Sequence of chain 1.B:
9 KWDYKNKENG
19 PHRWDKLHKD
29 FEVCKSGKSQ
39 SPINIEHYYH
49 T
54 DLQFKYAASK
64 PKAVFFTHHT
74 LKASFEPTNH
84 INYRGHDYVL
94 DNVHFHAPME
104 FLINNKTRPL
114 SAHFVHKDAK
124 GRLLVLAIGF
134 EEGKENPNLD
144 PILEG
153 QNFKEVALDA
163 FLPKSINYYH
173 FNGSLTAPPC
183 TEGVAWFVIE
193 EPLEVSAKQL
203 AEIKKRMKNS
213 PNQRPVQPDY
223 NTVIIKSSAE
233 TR

A protein and the small-molecule ligand that binds it are described below.
Small molecule (SMILES): Cn1nc(S(N)(=O)=O)s/c1=N\S(=O)(=O)c1ccc(C(C)(C)C)cc1

Binding-site contacts:
Ligand atom SAF contacts residue HIS97 of chain 1.B at 3.6 Å.
Ligand atom CAE contacts residue LEU177 of chain 1.B at 3.3 Å (hydrophobic).
Ligand atom CAJ contacts residue ALA179 of chain 1.B at 3.6 Å (hydrophobic).
Ligand atom SAA contacts residue HIS97 of chain 1.B at 3.5 Å.
Ligand atom SAF contacts residue HIS116 of chain 1.B at 3.9 Å.
Ligand atom OAH contacts residue TRP188 of chain 1.B at 3.6 Å.
Ligand atom OAG contacts residue VAL118 of chain 1.B at 3.9 Å.
Ligand atom NAI contacts residue HIS99 of chain 1.B at 3.2 Å (h-bond).
Ligand atom SAF contacts residue ZN1 of chain 1.K at 3.1 Å.
Ligand atom NAI contacts residue HIS97 of chain 1.B at 3.3 Å (h-bond).
Ligand atom NAI contacts residue HIS116 of chain 1.B at 3.1 Å (h-bond).
Ligand atom SAL contacts residue ASN95 of chain 1.B at 4.0 Å.
Ligand atom NAD contacts residue LEU177 of chain 1.B at 3.6 Å.
Ligand atom OAG contacts residue VAL128 of chain 1.B at 3.6 Å.
Ligand atom CAW contacts residue LEU126 of chain 1.B at 4.0 Å (hydrophobic).
Ligand atom SAA contacts residue LEU177 of chain 1.B at 3.7 Å.
Ligand atom NAD contacts residue ALA179 of chain 1.B at 4.0 Å.
Ligand atom SAF contacts residue LEU177 of chain 1.B at 3.7 Å.
Ligand atom NAI contacts residue ZN1 of chain 1.K at 2.0 Å.
Ligand atom OAG contacts residue HIS116 of chain 1.B at 3.5 Å (h-bond).
Ligand atom OAH contacts residue SER176 of chain 1.B at 4.0 Å.
Ligand atom OAM contacts residue LYS75 of chain 1.B at 2.9 Å (salt-bridge).
Ligand atom NAC contacts residue LEU177 of chain 1.B at 4.0 Å.
Ligand atom OAH contacts residue THR178 of chain 1.B at 3.0 Å (h-bond).
Ligand atom NAI contacts residue THR178 of chain 1.B at 2.6 Å (h-bond).
Ligand atom OAM contacts residue ASN95 of chain 1.B at 3.9 Å.
Ligand atom OAH contacts residue LEU177 of chain 1.B at 3.1 Å.
Ligand atom CAT contacts residue ASP94 of chain 1.B at 3.7 Å.
Ligand atom CAE contacts residue HIS97 of chain 1.B at 3.8 Å.
Ligand atom OAG contacts residue ZN1 of chain 1.K at 3.2 Å.
Ligand atom CAW contacts residue LYS120 of chain 1.B at 3.3 Å.
Ligand atom OAG contacts residue TRP188 of chain 1.B at 3.8 Å.
Ligand atom CAJ contacts residue PRO180 of chain 1.B at 3.1 Å (hydrophobic).
Ligand atom OAO contacts residue VAL118 of chain 1.B at 3.8 Å.
Ligand atom OAO contacts residue ASN95 of chain 1.B at 3.0 Å (h-bond).
Ligand atom SAF contacts residue THR178 of chain 1.B at 3.5 Å (h-bond).
Ligand atom OAG contacts residue HIS97 of chain 1.B at 3.2 Å (h-bond).
Ligand atom NAI contacts residue GLU103 of chain 1.B at 4.0 Å.
Ligand atom CAV contacts residue LEU126 of chain 1.B at 3.6 Å (hydrophobic).
Ligand atom CAE contacts residue ZN1 of chain 1.K at 4.0 Å.